Sequence of chain 1.C:
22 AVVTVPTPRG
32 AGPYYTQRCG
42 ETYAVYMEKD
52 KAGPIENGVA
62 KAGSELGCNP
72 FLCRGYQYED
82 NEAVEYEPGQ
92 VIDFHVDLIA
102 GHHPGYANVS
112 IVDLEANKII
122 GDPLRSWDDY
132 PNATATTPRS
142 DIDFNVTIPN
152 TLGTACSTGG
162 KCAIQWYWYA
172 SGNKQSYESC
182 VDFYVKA

Binding-site contacts:
Ligand atom O6 contacts residue TYR168 of chain 1.C at 4.0 Å.
Ligand atom O3 contacts residue ASN118 of chain 1.C at 3.5 Å (h-bond).
Ligand atom C8 contacts residue VAL113 of chain 1.C at 3.9 Å (hydrophobic).
Ligand atom O5 contacts residue ASN109 of chain 1.C at 2.4 Å (h-bond).
Ligand atom C7 contacts residue ASN109 of chain 1.C at 2.8 Å.
Ligand atom O7 contacts residue ASN118 of chain 1.C at 3.9 Å.
Ligand atom C1 contacts residue ASN109 of chain 1.C at 1.4 Å.
Ligand atom O7 contacts residue ASN109 of chain 1.C at 2.6 Å (h-bond).
Ligand atom C5 contacts residue ILE120 of chain 1.C at 4.2 Å (hydrophobic).
Ligand atom C8 contacts residue TYR107 of chain 1.C at 4.0 Å (hydrophobic).
Ligand atom C6 contacts residue TYR168 of chain 1.C at 3.7 Å (hydrophobic).
Ligand atom C2 contacts residue ASN109 of chain 1.C at 2.4 Å.
Ligand atom C5 contacts residue ASN109 of chain 1.C at 3.6 Å.
Ligand atom C3 contacts residue ASN109 of chain 1.C at 3.8 Å.
Ligand atom C1 contacts residue TYR168 of chain 1.C at 4.1 Å (hydrophobic).
Ligand atom O7 contacts residue TYR107 of chain 1.C at 3.2 Å.
Ligand atom C5 contacts residue TYR168 of chain 1.C at 4.0 Å (hydrophobic).
Ligand atom C8 contacts residue ASN118 of chain 1.C at 3.7 Å.
Ligand atom C2 contacts residue TYR168 of chain 1.C at 3.8 Å (hydrophobic).
Ligand atom O7 contacts residue ALA108 of chain 1.C at 3.9 Å.
Ligand atom C6 contacts residue GLN166 of chain 1.C at 3.3 Å.
Ligand atom C7 contacts residue ASN118 of chain 1.C at 3.8 Å.
Ligand atom N2 contacts residue ASN109 of chain 1.C at 2.8 Å (h-bond).
Ligand atom O6 contacts residue ASN109 of chain 1.C at 4.1 Å.
Ligand atom O2 contacts residue PHE72 of chain 1.C at 3.5 Å.
Ligand atom O6 contacts residue VAL113 of chain 1.C at 4.2 Å.
Ligand atom C4 contacts residue TYR168 of chain 1.C at 4.0 Å (hydrophobic).
Ligand atom O2 contacts residue ASN70 of chain 1.C at 4.1 Å.
Ligand atom C8 contacts residue GLN166 of chain 1.C at 4.0 Å.
Ligand atom N2 contacts residue ASN118 of chain 1.C at 4.0 Å.
Ligand atom C7 contacts residue TYR107 of chain 1.C at 3.7 Å (hydrophobic).
Ligand atom O4 contacts residue PHE72 of chain 1.C at 3.7 Å.
Ligand atom O7 contacts residue ILE120 of chain 1.C at 4.0 Å.
Ligand atom O3 contacts residue PHE72 of chain 1.C at 4.2 Å.
Ligand atom O5 contacts residue TYR168 of chain 1.C at 3.5 Å.
Ligand atom O6 contacts residue GLN166 of chain 1.C at 3.0 Å (h-bond).
Ligand atom C2 contacts residue PHE72 of chain 1.C at 4.0 Å (hydrophobic).
Ligand atom O2 contacts residue ASN118 of chain 1.C at 3.5 Å (h-bond).
Ligand atom C8 contacts residue ASN109 of chain 1.C at 4.0 Å.
Ligand atom C8 contacts residue ILE120 of chain 1.C at 3.9 Å (hydrophobic).

The protein below binds the small molecule below.
Small molecule (SMILES): CC(=O)N[C@H]1[C@H](O[C@H]2[C@H](O)[C@@H](NC(C)=O)CO[C@@H]2CO)O[C@H](CO)[C@@H](O[C@@H]2O[C@H](CO[C@H]3O[C@H](CO)[C@@H](O)[C@H](O)[C@@H]3O)[C@@H](O)[C@H](O[C@@H]3O[C@H](CO)[C@@H](O)[C@H](O)[C@@H]3O)[C@@H]2O)[C@@H]1O